The protein below binds the small molecule below.
Small molecule (SMILES): CC(=O)N[C@H]1[C@H](O[C@H]2[C@H](O)[C@@H](NC(C)=O)CO[C@@H]2CO)O[C@H](CO)[C@@H](O)[C@@H]1O

Binding-site contacts:
Ligand atom C5 contacts residue ASN687 of chain 1.B at 3.7 Å.
Ligand atom O7 contacts residue PRO686 of chain 1.B at 3.3 Å.
Ligand atom C7 contacts residue PRO686 of chain 1.B at 4.1 Å (hydrophobic).
Ligand atom C1 contacts residue ASN687 of chain 1.B at 1.4 Å.
Ligand atom O6 contacts residue LYS487 of chain 1.B at 4.3 Å.
Ligand atom O7 contacts residue LYS484 of chain 1.B at 3.6 Å.
Ligand atom C3 contacts residue ASN687 of chain 1.B at 3.8 Å.
Ligand atom C6 contacts residue NAG1 of chain 1.AA at 3.5 Å.
Ligand atom C4 contacts residue NAG1 of chain 1.AA at 3.7 Å.
Ligand atom O6 contacts residue VAL489 of chain 1.B at 3.4 Å.
Ligand atom C8 contacts residue PRO686 of chain 1.B at 4.0 Å (hydrophobic).
Ligand atom N2 contacts residue ASN687 of chain 1.B at 3.0 Å (h-bond).
Ligand atom C4 contacts residue ASN687 of chain 1.B at 4.3 Å.
Ligand atom O5 contacts residue ASN687 of chain 1.B at 2.4 Å (h-bond).
Ligand atom C2 contacts residue ASN687 of chain 1.B at 2.5 Å.
Ligand atom O7 contacts residue ASN687 of chain 1.B at 2.9 Å (h-bond).
Ligand atom O4 contacts residue NAG1 of chain 1.AA at 3.5 Å (h-bond).
Ligand atom O6 contacts residue ASN687 of chain 1.B at 4.0 Å.
Ligand atom O6 contacts residue NAG1 of chain 1.AA at 2.9 Å (h-bond).
Ligand atom C8 contacts residue ASN687 of chain 1.B at 4.4 Å.
Ligand atom C5 contacts residue NAG1 of chain 1.AA at 4.2 Å.
Ligand atom C7 contacts residue ASN687 of chain 1.B at 3.1 Å.

Sequence of chain 1.B:
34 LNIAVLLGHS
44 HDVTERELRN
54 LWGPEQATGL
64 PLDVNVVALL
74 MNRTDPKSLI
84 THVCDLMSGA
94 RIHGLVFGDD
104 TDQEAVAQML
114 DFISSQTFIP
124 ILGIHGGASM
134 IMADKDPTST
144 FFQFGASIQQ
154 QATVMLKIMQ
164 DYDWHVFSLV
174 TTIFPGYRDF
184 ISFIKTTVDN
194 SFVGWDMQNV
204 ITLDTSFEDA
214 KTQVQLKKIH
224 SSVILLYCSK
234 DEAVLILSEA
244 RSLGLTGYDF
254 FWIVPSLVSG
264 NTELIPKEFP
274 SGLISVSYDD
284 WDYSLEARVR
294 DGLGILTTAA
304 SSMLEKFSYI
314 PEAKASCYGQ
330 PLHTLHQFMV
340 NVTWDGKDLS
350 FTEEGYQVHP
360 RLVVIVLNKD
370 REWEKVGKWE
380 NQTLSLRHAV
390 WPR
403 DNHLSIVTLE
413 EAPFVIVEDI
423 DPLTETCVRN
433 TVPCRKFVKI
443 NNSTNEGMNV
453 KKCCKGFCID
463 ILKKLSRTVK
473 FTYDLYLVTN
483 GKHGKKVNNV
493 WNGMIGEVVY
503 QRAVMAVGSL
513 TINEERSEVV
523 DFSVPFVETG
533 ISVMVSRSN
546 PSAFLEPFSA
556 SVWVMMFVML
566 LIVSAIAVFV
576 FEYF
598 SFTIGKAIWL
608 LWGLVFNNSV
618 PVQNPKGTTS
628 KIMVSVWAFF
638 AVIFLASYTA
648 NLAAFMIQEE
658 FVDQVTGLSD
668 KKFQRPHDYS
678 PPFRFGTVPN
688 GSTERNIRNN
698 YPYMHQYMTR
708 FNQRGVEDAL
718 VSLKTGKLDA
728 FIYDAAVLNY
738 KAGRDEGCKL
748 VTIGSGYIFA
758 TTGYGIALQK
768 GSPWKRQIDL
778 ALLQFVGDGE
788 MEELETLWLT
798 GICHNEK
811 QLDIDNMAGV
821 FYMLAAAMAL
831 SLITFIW